Sequence of chain 1.C:
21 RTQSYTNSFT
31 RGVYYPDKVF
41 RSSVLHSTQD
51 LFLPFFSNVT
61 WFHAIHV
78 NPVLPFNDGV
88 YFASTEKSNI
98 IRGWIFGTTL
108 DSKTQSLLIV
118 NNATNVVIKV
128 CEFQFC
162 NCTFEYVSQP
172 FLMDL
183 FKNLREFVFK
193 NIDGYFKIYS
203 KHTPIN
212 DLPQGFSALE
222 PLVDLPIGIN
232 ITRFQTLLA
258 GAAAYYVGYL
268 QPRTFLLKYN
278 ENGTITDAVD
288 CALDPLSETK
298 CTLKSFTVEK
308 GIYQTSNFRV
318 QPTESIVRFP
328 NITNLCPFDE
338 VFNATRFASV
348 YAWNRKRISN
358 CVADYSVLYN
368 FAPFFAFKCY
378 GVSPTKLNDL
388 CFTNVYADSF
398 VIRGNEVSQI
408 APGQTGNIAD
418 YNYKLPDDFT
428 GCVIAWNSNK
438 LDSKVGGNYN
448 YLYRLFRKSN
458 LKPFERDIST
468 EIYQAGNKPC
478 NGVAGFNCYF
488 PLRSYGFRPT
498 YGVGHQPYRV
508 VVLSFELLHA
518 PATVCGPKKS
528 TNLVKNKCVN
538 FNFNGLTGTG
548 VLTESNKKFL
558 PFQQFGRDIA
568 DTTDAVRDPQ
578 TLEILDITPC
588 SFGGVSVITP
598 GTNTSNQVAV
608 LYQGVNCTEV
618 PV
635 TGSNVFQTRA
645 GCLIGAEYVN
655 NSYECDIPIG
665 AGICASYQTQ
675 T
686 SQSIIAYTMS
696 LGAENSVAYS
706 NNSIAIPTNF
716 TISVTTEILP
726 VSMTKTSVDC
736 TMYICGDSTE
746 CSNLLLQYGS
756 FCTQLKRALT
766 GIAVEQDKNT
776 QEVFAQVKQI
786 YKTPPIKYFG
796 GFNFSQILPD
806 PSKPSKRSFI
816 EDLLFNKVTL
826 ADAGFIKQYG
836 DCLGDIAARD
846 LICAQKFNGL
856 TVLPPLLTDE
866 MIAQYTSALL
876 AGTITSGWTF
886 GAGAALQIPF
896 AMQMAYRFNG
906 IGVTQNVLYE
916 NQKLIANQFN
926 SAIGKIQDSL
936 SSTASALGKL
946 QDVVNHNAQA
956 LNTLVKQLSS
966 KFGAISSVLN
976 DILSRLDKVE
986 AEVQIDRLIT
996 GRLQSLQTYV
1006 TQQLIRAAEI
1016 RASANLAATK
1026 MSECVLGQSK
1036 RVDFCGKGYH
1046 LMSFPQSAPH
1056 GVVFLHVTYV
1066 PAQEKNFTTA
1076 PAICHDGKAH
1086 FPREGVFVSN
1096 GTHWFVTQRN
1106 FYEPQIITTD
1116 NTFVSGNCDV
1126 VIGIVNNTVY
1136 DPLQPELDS

Binding-site contacts:
Ligand atom N2 contacts residue ASN1095 of chain 1.C at 2.9 Å (h-bond).
Ligand atom C1 contacts residue ASN1095 of chain 1.C at 1.4 Å.
Ligand atom O5 contacts residue PHE1100 of chain 1.C at 4.1 Å.
Ligand atom O3 contacts residue THR1097 of chain 1.C at 4.0 Å.
Ligand atom C5 contacts residue ASN1095 of chain 1.C at 3.7 Å.
Ligand atom C8 contacts residue ASN1095 of chain 1.C at 3.9 Å.
Ligand atom C7 contacts residue ASN1095 of chain 1.C at 3.5 Å.
Ligand atom C5 contacts residue THR1097 of chain 1.C at 4.5 Å.
Ligand atom C4 contacts residue THR1097 of chain 1.C at 4.3 Å.
Ligand atom C3 contacts residue ASN1095 of chain 1.C at 3.8 Å.
Ligand atom C5 contacts residue PHE1100 of chain 1.C at 4.2 Å (hydrophobic).
Ligand atom C2 contacts residue THR1097 of chain 1.C at 3.9 Å.
Ligand atom O7 contacts residue ASN1095 of chain 1.C at 3.2 Å (h-bond).
Ligand atom C3 contacts residue THR1097 of chain 1.C at 3.4 Å.
Ligand atom C2 contacts residue ASN1095 of chain 1.C at 2.4 Å.
Ligand atom C4 contacts residue ASN1095 of chain 1.C at 4.2 Å.
Ligand atom C6 contacts residue PHE1100 of chain 1.C at 4.0 Å (hydrophobic).
Ligand atom C1 contacts residue THR1097 of chain 1.C at 4.1 Å.
Ligand atom O4 contacts residue HIS1098 of chain 1.C at 4.2 Å.
Ligand atom O4 contacts residue THR1097 of chain 1.C at 4.5 Å.
Ligand atom C5 contacts residue HIS1098 of chain 1.C at 4.3 Å.
Ligand atom N2 contacts residue THR1097 of chain 1.C at 3.7 Å.
Ligand atom O5 contacts residue ASN1095 of chain 1.C at 2.4 Å (h-bond).

This protein binds this small molecule.
Small molecule (SMILES): CC(=O)N[C@@H]1[C@@H](O)[C@H](O)[C@@H](CO)O[C@H]1O